Binding-site contacts:
Ligand atom C contacts residue ASP1041 of chain 1.G at 4.0 Å.
Ligand atom C contacts residue THR1042 of chain 1.G at 3.5 Å.
Ligand atom CG contacts residue GLU783 of chain 1.G at 4.3 Å.
Ligand atom N contacts residue ASP1041 of chain 1.G at 3.4 Å (salt-bridge).
Ligand atom CD contacts residue LEU895 of chain 1.G at 4.0 Å (hydrophobic).
Ligand atom CA contacts residue LEU907 of chain 1.G at 4.2 Å (hydrophobic).
Ligand atom O contacts residue TYR1040 of chain 1.G at 3.9 Å.
Ligand atom NE contacts residue GLU892 of chain 1.G at 2.5 Å (salt-bridge).
Ligand atom CD contacts residue VAL893 of chain 1.G at 3.7 Å (hydrophobic).
Ligand atom O contacts residue THR1042 of chain 1.G at 2.8 Å (h-bond).
Ligand atom OXT contacts residue LEU907 of chain 1.G at 3.2 Å.
Ligand atom NE contacts residue GLU783 of chain 1.G at 3.0 Å (salt-bridge).
Ligand atom NE contacts residue SER792 of chain 1.G at 4.0 Å.
Ligand atom CG contacts residue GLU892 of chain 1.G at 3.8 Å.
Ligand atom CB contacts residue LEU907 of chain 1.G at 3.9 Å (hydrophobic).
Ligand atom NE contacts residue ASP791 of chain 1.G at 2.8 Å (salt-bridge).
Ligand atom OXT contacts residue TYR1040 of chain 1.G at 4.3 Å.
Ligand atom C contacts residue LEU907 of chain 1.G at 3.4 Å (hydrophobic).
Ligand atom CB contacts residue GLU783 of chain 1.G at 3.9 Å.
Ligand atom CG contacts residue VAL893 of chain 1.G at 4.2 Å (hydrophobic).
Ligand atom C contacts residue TYR1040 of chain 1.G at 3.8 Å (hydrophobic).
Ligand atom O contacts residue THR1043 of chain 1.G at 4.3 Å.
Ligand atom NE contacts residue VAL893 of chain 1.G at 3.6 Å.
Ligand atom N contacts residue HIS1039 of chain 1.G at 4.1 Å.
Ligand atom CD contacts residue GLU783 of chain 1.G at 3.5 Å.
Ligand atom CD contacts residue GLU892 of chain 1.G at 3.6 Å.
Ligand atom CA contacts residue ASP1041 of chain 1.G at 4.4 Å.
Ligand atom O contacts residue ASP1041 of chain 1.G at 3.3 Å.
Ligand atom CG contacts residue ASP791 of chain 1.G at 4.3 Å.
Ligand atom CA contacts residue TYR1040 of chain 1.G at 3.8 Å (hydrophobic).
Ligand atom CB contacts residue GLU892 of chain 1.G at 4.5 Å.
Ligand atom CG contacts residue LEU907 of chain 1.G at 4.1 Å (hydrophobic).
Ligand atom CD contacts residue LEU907 of chain 1.G at 3.5 Å (hydrophobic).
Ligand atom N contacts residue TYR1040 of chain 1.G at 2.7 Å (h-bond).
Ligand atom O contacts residue LEU907 of chain 1.G at 3.6 Å.
Ligand atom OXT contacts residue ASP1041 of chain 1.G at 4.4 Å.
Ligand atom NE contacts residue ALA793 of chain 1.G at 3.6 Å.
Ligand atom CD contacts residue ASP791 of chain 1.G at 2.9 Å.
Ligand atom OXT contacts residue THR1042 of chain 1.G at 2.7 Å (h-bond).
Ligand atom CG contacts residue LEU895 of chain 1.G at 3.6 Å (hydrophobic).

A small-molecule ligand and the protein it binds are described below.
Small molecule (SMILES): NCCC[C@H](N)C(=O)O

Sequence of chain 1.G:
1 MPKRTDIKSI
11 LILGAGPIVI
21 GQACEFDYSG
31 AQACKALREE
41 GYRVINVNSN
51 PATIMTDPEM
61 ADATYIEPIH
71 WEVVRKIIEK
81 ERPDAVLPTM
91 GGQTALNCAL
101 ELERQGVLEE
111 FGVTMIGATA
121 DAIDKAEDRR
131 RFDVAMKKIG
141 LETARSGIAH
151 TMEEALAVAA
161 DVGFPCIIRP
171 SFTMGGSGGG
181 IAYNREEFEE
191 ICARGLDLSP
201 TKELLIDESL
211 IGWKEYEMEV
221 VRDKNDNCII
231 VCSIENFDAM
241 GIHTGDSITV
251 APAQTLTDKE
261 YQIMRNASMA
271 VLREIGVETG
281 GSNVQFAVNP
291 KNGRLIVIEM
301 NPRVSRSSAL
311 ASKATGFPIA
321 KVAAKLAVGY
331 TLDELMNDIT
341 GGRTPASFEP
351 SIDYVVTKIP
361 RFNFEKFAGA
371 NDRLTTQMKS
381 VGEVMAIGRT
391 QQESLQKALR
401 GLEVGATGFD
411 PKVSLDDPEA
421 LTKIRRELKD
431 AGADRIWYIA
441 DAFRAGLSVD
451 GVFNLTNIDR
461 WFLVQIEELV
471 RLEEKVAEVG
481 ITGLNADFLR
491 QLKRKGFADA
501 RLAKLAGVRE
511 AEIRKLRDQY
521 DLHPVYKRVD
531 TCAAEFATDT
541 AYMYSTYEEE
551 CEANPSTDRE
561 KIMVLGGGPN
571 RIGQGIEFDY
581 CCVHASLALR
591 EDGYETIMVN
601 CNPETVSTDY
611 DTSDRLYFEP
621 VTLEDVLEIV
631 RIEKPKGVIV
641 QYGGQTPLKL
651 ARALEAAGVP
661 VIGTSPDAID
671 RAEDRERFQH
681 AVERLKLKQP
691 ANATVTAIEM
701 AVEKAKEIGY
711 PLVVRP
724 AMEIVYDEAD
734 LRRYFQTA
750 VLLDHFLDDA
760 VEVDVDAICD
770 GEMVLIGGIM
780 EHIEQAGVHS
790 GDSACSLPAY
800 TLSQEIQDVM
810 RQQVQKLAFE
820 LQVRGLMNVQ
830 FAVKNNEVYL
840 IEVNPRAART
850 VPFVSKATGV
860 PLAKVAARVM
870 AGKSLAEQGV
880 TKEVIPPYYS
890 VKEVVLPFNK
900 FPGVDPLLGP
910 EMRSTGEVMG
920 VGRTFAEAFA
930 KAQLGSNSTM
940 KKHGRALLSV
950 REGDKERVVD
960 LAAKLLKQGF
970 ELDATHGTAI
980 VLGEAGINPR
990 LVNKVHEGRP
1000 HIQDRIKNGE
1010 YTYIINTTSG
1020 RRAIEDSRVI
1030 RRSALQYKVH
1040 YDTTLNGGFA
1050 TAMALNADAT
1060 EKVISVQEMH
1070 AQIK